Sequence of chain 43.A:
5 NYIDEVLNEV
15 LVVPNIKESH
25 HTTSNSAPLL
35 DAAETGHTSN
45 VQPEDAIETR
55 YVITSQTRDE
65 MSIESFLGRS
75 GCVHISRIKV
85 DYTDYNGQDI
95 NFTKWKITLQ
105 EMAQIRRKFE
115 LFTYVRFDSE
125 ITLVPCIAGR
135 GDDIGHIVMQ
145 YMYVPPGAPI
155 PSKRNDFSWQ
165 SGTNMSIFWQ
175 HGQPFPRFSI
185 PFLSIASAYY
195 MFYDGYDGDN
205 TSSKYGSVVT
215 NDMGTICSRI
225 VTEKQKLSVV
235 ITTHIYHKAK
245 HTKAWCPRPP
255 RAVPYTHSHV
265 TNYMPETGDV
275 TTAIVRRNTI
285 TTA

Binding-site contacts:
Ligand atom C5 contacts residue THR102 of chain 43.A at 2.8 Å.
Ligand atom O2 contacts residue ASN215 of chain 43.A at 3.5 Å.
Ligand atom C6 contacts residue LEU103 of chain 43.A at 3.2 Å (hydrophobic).
Ligand atom O1 contacts residue MET195 of chain 43.A at 3.8 Å.
Ligand atom C4 contacts residue THR102 of chain 43.A at 3.9 Å.
Ligand atom C2 contacts residue TYR193 of chain 43.A at 3.8 Å (hydrophobic).
Ligand atom O2 contacts residue TYR193 of chain 43.A at 3.9 Å.
Ligand atom C4 contacts residue ASN215 of chain 43.A at 4.0 Å.
Ligand atom C4 contacts residue HIS263 of chain 43.A at 3.7 Å.
Ligand atom O1 contacts residue TYR194 of chain 43.A at 3.8 Å.
Ligand atom O5 contacts residue LEU103 of chain 43.A at 3.0 Å (h-bond).
Ligand atom C5 contacts residue LEU103 of chain 43.A at 3.5 Å (hydrophobic).
Ligand atom O6 contacts residue LEU103 of chain 43.A at 4.0 Å.
Ligand atom O3 contacts residue ASN215 of chain 43.A at 2.1 Å.
Ligand atom C1 contacts residue MET195 of chain 43.A at 3.2 Å (hydrophobic).
Ligand atom O3 contacts residue MET217 of chain 43.A at 2.5 Å (h-bond).
Ligand atom C5 contacts residue HIS263 of chain 43.A at 3.9 Å.
Ligand atom C2 contacts residue MET217 of chain 43.A at 3.5 Å (hydrophobic).
Ligand atom O5 contacts residue THR102 of chain 43.A at 3.6 Å.
Ligand atom O4 contacts residue THR102 of chain 43.A at 3.8 Å.
Ligand atom O3 contacts residue TYR194 of chain 43.A at 3.9 Å.
Ligand atom O4 contacts residue HIS263 of chain 43.A at 2.6 Å.
Ligand atom O2 contacts residue MET217 of chain 43.A at 3.3 Å (h-bond).
Ligand atom O5 contacts residue LEU103 of chain 43.A at 3.3 Å.
Ligand atom C3 contacts residue ASN215 of chain 43.A at 3.5 Å.
Ligand atom C5 contacts residue LEU103 of chain 43.A at 3.0 Å (hydrophobic).
Ligand atom O6 contacts residue THR102 of chain 43.A at 2.4 Å.
Ligand atom C6 contacts residue ILE101 of chain 43.A at 3.2 Å (hydrophobic).
Ligand atom O3 contacts residue ILE101 of chain 43.A at 3.5 Å.
Ligand atom C6 contacts residue HIS241 of chain 43.A at 3.7 Å.
Ligand atom C6 contacts residue LEU103 of chain 43.A at 2.7 Å (hydrophobic).
Ligand atom C6 contacts residue THR102 of chain 43.A at 1.9 Å.
Ligand atom C3 contacts residue MET217 of chain 43.A at 3.2 Å (hydrophobic).
Ligand atom O4 contacts residue ILE101 of chain 43.A at 4.0 Å.
Ligand atom O4 contacts residue ASN215 of chain 43.A at 3.4 Å (h-bond).
Ligand atom O6 contacts residue ILE101 of chain 43.A at 2.1 Å (h-bond).
Ligand atom O2 contacts residue MET195 of chain 43.A at 3.6 Å.
Ligand atom O1 contacts residue GLN104 of chain 43.A at 3.9 Å.
Ligand atom O6 contacts residue HIS241 of chain 43.A at 4.0 Å.
Ligand atom O6 contacts residue LEU103 of chain 43.A at 3.3 Å.

A small-molecule ligand and the protein it binds are described below.
Small molecule (SMILES): OC[C@H]1O[C@@](CO)(O[C@H]2O[C@H](CO)[C@@H](O)[C@H](O)[C@H]2O)[C@@H](O)[C@@H]1O